Binding-site contacts:
Ligand atom C2 contacts residue ALA275 of chain 1.D at 3.6 Å (hydrophobic).
Ligand atom C13 contacts residue MET253 of chain 1.D at 3.7 Å (hydrophobic).
Ligand atom C1 contacts residue LEU220 of chain 1.E at 3.8 Å (hydrophobic).
Ligand atom BR24 contacts residue LEU224 of chain 1.E at 3.5 Å.
Ligand atom BR24 contacts residue POV1 of chain 1.KA at 3.4 Å.
Ligand atom C4 contacts residue PRO217 of chain 1.E at 3.8 Å (hydrophobic).
Ligand atom C13 contacts residue MET278 of chain 1.D at 3.8 Å (hydrophobic).
Ligand atom C9 contacts residue LEU212 of chain 1.E at 3.7 Å (hydrophobic).
Ligand atom N7 contacts residue MET278 of chain 1.D at 3.7 Å.
Ligand atom C23 contacts residue MET278 of chain 1.D at 3.5 Å (hydrophobic).
Ligand atom O16 contacts residue ALA271 of chain 1.D at 3.7 Å.
Ligand atom C19 contacts residue PRO217 of chain 1.E at 3.9 Å (hydrophobic).
Ligand atom N17 contacts residue ASN213 of chain 1.E at 2.7 Å (h-bond).
Ligand atom C22 contacts residue POV1 of chain 1.KA at 3.8 Å.
Ligand atom C12 contacts residue MET253 of chain 1.D at 3.9 Å (hydrophobic).
Ligand atom C20 contacts residue ILE221 of chain 1.E at 3.3 Å (hydrophobic).
Ligand atom C1 contacts residue ALA275 of chain 1.D at 4.0 Å (hydrophobic).
Ligand atom C22 contacts residue LEU220 of chain 1.E at 4.0 Å (hydrophobic).
Ligand atom O16 contacts residue MET260 of chain 1.D at 3.5 Å.
Ligand atom C1 contacts residue ILE279 of chain 1.D at 3.5 Å (hydrophobic).
Ligand atom C3 contacts residue ALA275 of chain 1.D at 3.9 Å (hydrophobic).
Ligand atom C21 contacts residue POV1 of chain 1.KA at 4.0 Å.
Ligand atom C22 contacts residue MET278 of chain 1.D at 3.3 Å (hydrophobic).
Ligand atom BR24 contacts residue GLY282 of chain 1.D at 4.0 Å.
Ligand atom O15 contacts residue ASN213 of chain 1.E at 3.1 Å (h-bond).
Ligand atom O15 contacts residue ALA271 of chain 1.D at 4.0 Å.
Ligand atom C20 contacts residue LEU220 of chain 1.E at 3.7 Å (hydrophobic).
Ligand atom C1 contacts residue ILE216 of chain 1.E at 4.0 Å (hydrophobic).
Ligand atom C4 contacts residue LEU212 of chain 1.E at 3.2 Å (hydrophobic).
Ligand atom C2 contacts residue ILE279 of chain 1.D at 4.0 Å (hydrophobic).
Ligand atom C2 contacts residue POV1 of chain 1.GA at 4.0 Å.
Ligand atom C10 contacts residue LEU212 of chain 1.E at 3.3 Å (hydrophobic).
Ligand atom C21 contacts residue LEU220 of chain 1.E at 3.8 Å (hydrophobic).
Ligand atom S14 contacts residue ASN213 of chain 1.E at 3.5 Å (h-bond).
Ligand atom C23 contacts residue LEU220 of chain 1.E at 3.9 Å (hydrophobic).
Ligand atom C5 contacts residue ILE216 of chain 1.E at 3.9 Å (hydrophobic).
Ligand atom C12 contacts residue PHE274 of chain 1.D at 4.0 Å (hydrophobic).
Ligand atom C2 contacts residue ILE216 of chain 1.E at 3.7 Å (hydrophobic).
Ligand atom C3 contacts residue LEU212 of chain 1.E at 3.4 Å (hydrophobic).
Ligand atom C3 contacts residue ILE216 of chain 1.E at 3.9 Å (hydrophobic).

A small-molecule ligand and the protein it binds are described below.
Small molecule (SMILES): NS(=O)(=O)c1ccc2c(c1)[C@H]1C=CC[C@H]1[C@@H](c1ccc(Br)cc1)N2

Sequence of chain 1.D:
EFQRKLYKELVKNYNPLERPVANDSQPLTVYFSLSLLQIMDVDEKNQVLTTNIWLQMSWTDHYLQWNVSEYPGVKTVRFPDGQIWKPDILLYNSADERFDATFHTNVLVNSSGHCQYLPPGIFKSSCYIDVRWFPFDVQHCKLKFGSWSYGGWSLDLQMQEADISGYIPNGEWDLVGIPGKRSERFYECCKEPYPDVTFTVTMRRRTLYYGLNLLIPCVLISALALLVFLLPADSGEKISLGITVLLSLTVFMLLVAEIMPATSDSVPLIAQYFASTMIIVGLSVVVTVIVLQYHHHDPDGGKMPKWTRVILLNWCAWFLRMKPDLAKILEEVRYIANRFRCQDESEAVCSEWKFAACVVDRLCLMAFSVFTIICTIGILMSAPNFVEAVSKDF

Sequence of chain 1.E:
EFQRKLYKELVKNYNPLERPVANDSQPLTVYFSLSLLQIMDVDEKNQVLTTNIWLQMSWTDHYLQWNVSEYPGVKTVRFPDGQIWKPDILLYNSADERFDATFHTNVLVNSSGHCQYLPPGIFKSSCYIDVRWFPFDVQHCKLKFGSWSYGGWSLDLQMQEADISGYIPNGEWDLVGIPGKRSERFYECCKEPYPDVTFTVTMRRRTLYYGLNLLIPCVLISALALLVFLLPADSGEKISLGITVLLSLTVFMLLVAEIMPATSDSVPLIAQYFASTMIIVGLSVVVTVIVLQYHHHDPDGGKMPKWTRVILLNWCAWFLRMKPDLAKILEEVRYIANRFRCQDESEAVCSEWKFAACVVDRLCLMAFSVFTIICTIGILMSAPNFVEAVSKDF